Sequence of chain 19.Q:
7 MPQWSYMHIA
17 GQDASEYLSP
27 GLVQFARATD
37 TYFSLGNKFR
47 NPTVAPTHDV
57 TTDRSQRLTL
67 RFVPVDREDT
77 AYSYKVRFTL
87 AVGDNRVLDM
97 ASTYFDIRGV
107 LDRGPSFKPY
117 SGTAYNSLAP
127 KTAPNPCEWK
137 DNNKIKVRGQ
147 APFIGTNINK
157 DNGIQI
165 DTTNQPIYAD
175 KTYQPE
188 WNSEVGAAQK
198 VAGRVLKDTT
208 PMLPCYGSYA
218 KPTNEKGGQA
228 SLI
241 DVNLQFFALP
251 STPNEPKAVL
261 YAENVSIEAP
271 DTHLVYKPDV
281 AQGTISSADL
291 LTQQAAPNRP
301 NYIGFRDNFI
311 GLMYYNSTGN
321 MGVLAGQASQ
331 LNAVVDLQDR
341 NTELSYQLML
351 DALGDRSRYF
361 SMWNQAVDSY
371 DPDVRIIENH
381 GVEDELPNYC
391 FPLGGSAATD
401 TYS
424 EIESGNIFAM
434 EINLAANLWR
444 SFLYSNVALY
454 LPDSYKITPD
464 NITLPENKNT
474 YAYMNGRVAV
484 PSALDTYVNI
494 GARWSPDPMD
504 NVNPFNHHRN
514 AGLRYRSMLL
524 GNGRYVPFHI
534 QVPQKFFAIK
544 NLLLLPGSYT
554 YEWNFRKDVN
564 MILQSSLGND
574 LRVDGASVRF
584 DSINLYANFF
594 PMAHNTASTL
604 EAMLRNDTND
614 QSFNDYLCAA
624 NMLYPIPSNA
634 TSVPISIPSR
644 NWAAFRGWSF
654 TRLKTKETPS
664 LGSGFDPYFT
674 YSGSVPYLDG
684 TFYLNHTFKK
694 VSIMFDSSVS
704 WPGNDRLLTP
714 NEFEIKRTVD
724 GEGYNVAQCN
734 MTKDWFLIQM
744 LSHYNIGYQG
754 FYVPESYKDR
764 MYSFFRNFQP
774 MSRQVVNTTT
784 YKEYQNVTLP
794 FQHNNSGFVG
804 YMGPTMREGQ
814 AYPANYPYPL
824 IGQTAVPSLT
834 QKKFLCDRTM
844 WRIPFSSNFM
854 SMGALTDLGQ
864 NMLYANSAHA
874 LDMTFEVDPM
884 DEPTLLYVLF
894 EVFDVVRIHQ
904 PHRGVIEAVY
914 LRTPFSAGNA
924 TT

Binding-site contacts:
Ligand atom NE2 contacts residue GLU894 of chain 19.R at 4.2 Å.
Ligand atom CG contacts residue ARG46 of chain 19.Q at 3.1 Å.
Ligand atom CB contacts residue ALA857 of chain 19.R at 4.2 Å (hydrophobic).
Ligand atom CA contacts residue TYR619 of chain 19.R at 4.2 Å (hydrophobic).
Ligand atom CA contacts residue CYS621 of chain 19.R at 3.2 Å (hydrophobic).
Ligand atom N contacts residue TYR619 of chain 19.R at 3.5 Å (h-bond).
Ligand atom CG contacts residue ASN617 of chain 19.R at 3.7 Å.
Ligand atom CA contacts residue TYR619 of chain 19.R at 4.1 Å (hydrophobic).
Ligand atom CG contacts residue GLU894 of chain 19.R at 3.2 Å.
Ligand atom CD2 contacts residue GLU894 of chain 19.R at 3.7 Å.
Ligand atom O contacts residue TYR619 of chain 19.R at 2.7 Å.
Ligand atom N contacts residue ASP618 of chain 19.R at 3.4 Å (salt-bridge).
Ligand atom N contacts residue ASN617 of chain 19.R at 2.9 Å (h-bond).
Ligand atom CD contacts residue CYS621 of chain 19.R at 3.5 Å (hydrophobic).
Ligand atom CE1 contacts residue GLU894 of chain 19.R at 4.1 Å.
Ligand atom NE2 contacts residue ARG845 of chain 19.R at 4.0 Å.
Ligand atom C contacts residue ARG649 of chain 19.R at 3.9 Å.
Ligand atom CB contacts residue ARG649 of chain 19.R at 4.2 Å.
Ligand atom CG contacts residue CYS621 of chain 19.R at 3.9 Å (hydrophobic).
Ligand atom O contacts residue ARG649 of chain 19.R at 3.3 Å (salt-bridge).
Ligand atom N contacts residue TYR619 of chain 19.R at 3.6 Å.
Ligand atom C contacts residue ARG845 of chain 19.R at 4.1 Å.
Ligand atom CA contacts residue ASN617 of chain 19.R at 4.1 Å.
Ligand atom ND1 contacts residue LEU348 of chain 19.R at 3.6 Å.
Ligand atom CE1 contacts residue LEU348 of chain 19.R at 3.5 Å (hydrophobic).
Ligand atom CD2 contacts residue ARG845 of chain 19.R at 4.0 Å.
Ligand atom CD contacts residue ARG46 of chain 19.Q at 3.3 Å.
Ligand atom CB contacts residue CYS621 of chain 19.R at 3.5 Å (hydrophobic).
Ligand atom N contacts residue CYS621 of chain 19.R at 3.0 Å (h-bond).
Ligand atom CB contacts residue TYR619 of chain 19.R at 4.0 Å (hydrophobic).
Ligand atom CB contacts residue GLU894 of chain 19.R at 3.4 Å.
Ligand atom CB contacts residue PHE896 of chain 19.R at 4.0 Å (hydrophobic).
Ligand atom N contacts residue ARG649 of chain 19.R at 4.2 Å.
Ligand atom CB contacts residue ARG649 of chain 19.R at 4.1 Å.
Ligand atom CB contacts residue LEU620 of chain 19.R at 3.8 Å (hydrophobic).
Ligand atom CD contacts residue ASN617 of chain 19.R at 3.1 Å.
Ligand atom ND1 contacts residue GLU894 of chain 19.R at 3.5 Å (salt-bridge).
Ligand atom O contacts residue ALA857 of chain 19.R at 3.7 Å.
Ligand atom CB contacts residue TYR619 of chain 19.R at 3.7 Å (hydrophobic).
Ligand atom C contacts residue TYR619 of chain 19.R at 3.2 Å (hydrophobic).

Sequence of chain 19.R:
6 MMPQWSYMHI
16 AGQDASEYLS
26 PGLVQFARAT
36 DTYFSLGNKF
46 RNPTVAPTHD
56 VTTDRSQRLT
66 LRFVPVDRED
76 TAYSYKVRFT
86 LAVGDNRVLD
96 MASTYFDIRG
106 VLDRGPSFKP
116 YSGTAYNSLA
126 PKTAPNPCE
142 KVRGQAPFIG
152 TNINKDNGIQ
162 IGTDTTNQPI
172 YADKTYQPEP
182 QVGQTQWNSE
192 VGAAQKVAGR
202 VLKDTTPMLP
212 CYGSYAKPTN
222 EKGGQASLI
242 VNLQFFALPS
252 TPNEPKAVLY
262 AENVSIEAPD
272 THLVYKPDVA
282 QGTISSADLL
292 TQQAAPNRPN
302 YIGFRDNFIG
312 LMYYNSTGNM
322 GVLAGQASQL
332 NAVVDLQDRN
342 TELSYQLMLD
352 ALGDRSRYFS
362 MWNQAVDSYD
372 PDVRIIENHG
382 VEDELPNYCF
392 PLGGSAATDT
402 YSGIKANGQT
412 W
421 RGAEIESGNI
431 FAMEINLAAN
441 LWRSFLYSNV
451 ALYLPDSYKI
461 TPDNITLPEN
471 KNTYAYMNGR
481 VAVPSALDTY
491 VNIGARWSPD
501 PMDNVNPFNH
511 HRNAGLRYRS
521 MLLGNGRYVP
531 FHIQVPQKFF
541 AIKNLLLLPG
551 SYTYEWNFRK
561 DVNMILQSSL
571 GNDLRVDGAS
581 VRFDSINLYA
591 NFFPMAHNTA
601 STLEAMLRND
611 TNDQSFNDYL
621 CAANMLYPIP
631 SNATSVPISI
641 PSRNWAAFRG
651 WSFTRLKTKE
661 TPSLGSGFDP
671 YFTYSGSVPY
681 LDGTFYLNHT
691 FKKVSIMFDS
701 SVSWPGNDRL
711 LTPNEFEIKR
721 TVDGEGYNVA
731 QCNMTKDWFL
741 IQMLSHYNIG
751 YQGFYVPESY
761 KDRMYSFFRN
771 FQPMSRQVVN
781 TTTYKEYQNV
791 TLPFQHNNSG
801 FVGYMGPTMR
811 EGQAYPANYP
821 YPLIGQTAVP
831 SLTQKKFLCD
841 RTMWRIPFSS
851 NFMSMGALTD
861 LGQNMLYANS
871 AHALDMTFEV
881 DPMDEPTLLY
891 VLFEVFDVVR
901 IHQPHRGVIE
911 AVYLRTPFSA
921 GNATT

A small-molecule ligand and the protein it binds are described below.
Small molecule (SMILES): NC(N)=NCCC[C@H](NC(=O)[C@@H]1CCCN1)C(=O)N[C@H](C=O)CC1=NC=NC1